Sequence of chain 31.A:
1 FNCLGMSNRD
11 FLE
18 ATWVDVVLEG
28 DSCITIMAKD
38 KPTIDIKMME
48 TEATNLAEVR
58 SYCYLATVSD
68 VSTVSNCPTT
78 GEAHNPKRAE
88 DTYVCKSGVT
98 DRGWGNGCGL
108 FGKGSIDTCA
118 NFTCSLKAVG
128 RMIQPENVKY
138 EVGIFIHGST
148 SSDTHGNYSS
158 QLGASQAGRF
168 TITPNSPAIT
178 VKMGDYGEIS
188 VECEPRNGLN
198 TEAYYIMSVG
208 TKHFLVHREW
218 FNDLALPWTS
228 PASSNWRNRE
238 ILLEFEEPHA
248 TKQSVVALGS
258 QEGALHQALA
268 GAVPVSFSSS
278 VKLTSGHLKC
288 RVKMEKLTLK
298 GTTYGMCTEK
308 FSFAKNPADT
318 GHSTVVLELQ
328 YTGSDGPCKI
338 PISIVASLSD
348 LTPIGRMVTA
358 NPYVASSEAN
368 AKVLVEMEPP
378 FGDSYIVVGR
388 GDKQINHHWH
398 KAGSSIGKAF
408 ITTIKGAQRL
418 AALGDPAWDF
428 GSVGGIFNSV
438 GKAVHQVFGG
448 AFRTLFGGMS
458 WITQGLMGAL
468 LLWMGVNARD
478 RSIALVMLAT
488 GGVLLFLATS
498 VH

Binding-site contacts:
Ligand atom C1 contacts residue ASN118 of chain 31.A at 1.4 Å.
Ligand atom N2 contacts residue ASP67 of chain 31.A at 4.5 Å.
Ligand atom O6 contacts residue PHE119 of chain 31.A at 3.0 Å (h-bond).
Ligand atom O6 contacts residue THR120 of chain 31.A at 3.1 Å (h-bond).
Ligand atom C2 contacts residue ASN118 of chain 31.A at 2.4 Å.
Ligand atom C6 contacts residue THR120 of chain 31.A at 3.4 Å.
Ligand atom C1 contacts residue THR89 of chain 31.A at 4.2 Å.
Ligand atom C4 contacts residue ASN118 of chain 31.A at 4.2 Å.
Ligand atom C7 contacts residue ASP67 of chain 31.A at 3.3 Å.
Ligand atom O7 contacts residue TYR90 of chain 31.A at 3.8 Å.
Ligand atom C7 contacts residue ASN118 of chain 31.A at 3.4 Å.
Ligand atom O6 contacts residue THR89 of chain 31.A at 4.0 Å.
Ligand atom C5 contacts residue ASN118 of chain 31.A at 3.6 Å.
Ligand atom C8 contacts residue SER66 of chain 31.A at 3.3 Å.
Ligand atom C3 contacts residue ASN118 of chain 31.A at 3.8 Å.
Ligand atom O7 contacts residue ASP67 of chain 31.A at 2.8 Å (salt-bridge).
Ligand atom O7 contacts residue ASN118 of chain 31.A at 4.3 Å.
Ligand atom O5 contacts residue ASN118 of chain 31.A at 2.4 Å (h-bond).
Ligand atom C1 contacts residue THR120 of chain 31.A at 4.4 Å.
Ligand atom C5 contacts residue THR120 of chain 31.A at 4.0 Å.
Ligand atom C7 contacts residue TYR90 of chain 31.A at 4.2 Å (hydrophobic).
Ligand atom C5 contacts residue THR89 of chain 31.A at 4.5 Å.
Ligand atom C8 contacts residue ASP67 of chain 31.A at 3.3 Å.
Ligand atom N2 contacts residue ASN118 of chain 31.A at 2.9 Å (h-bond).
Ligand atom O5 contacts residue PHE119 of chain 31.A at 4.1 Å.
Ligand atom O5 contacts residue THR120 of chain 31.A at 3.2 Å (h-bond).
Ligand atom N2 contacts residue TYR90 of chain 31.A at 4.2 Å.
Ligand atom C8 contacts residue ASN118 of chain 31.A at 3.6 Å.
Ligand atom O5 contacts residue THR89 of chain 31.A at 4.5 Å.
Ligand atom C6 contacts residue PHE119 of chain 31.A at 4.2 Å (hydrophobic).

This small molecule binds to this protein.
Small molecule (SMILES): CC(=O)N[C@@H]1[C@@H](O)[C@H](O)[C@@H](CO)O[C@H]1O